A small-molecule ligand and the protein it binds are described below.
Small molecule (SMILES): Nc1ccn([C@H]2C[C@H](O)[C@@H](COP(=O)(O)O)O2)c(=O)n1

Sequence of chain 53.A:
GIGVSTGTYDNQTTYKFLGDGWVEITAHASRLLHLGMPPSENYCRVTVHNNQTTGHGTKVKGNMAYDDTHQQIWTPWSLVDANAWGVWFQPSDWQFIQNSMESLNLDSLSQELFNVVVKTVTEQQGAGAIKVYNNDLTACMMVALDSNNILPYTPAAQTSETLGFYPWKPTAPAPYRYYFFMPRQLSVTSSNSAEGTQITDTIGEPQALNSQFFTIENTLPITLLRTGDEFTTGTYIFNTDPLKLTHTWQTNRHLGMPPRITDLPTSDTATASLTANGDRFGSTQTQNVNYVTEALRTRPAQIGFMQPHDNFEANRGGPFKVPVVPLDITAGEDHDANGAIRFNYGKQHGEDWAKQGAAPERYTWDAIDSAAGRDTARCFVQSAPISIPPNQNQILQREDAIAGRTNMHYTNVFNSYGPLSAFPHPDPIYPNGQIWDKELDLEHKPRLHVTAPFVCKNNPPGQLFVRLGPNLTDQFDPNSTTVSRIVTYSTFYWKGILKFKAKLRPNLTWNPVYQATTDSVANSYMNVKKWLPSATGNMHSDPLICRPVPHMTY

Binding-site contacts:
Ligand atom C2 contacts residue TRP201 of chain 53.A at 3.9 Å (hydrophobic).
Ligand atom C5 contacts residue TRP201 of chain 53.A at 3.4 Å (hydrophobic).
Ligand atom C1' contacts residue TRP201 of chain 53.A at 4.5 Å (hydrophobic).
Ligand atom O2 contacts residue LEU197 of chain 53.A at 4.0 Å.
Ligand atom N4 contacts residue GLY198 of chain 53.A at 3.8 Å.
Ligand atom C4' contacts residue TRP201 of chain 53.A at 4.3 Å (hydrophobic).
Ligand atom C3' contacts residue LYS682 of chain 53.A at 3.8 Å.
Ligand atom O2 contacts residue LYS682 of chain 53.A at 4.2 Å.
Ligand atom C1' contacts residue LYS682 of chain 53.A at 4.5 Å.
Ligand atom C5' contacts residue TRP201 of chain 53.A at 3.5 Å (hydrophobic).
Ligand atom O2 contacts residue TRP201 of chain 53.A at 4.3 Å.
Ligand atom C3' contacts residue TRP201 of chain 53.A at 4.1 Å (hydrophobic).
Ligand atom N4 contacts residue TRP201 of chain 53.A at 3.8 Å.
Ligand atom C2' contacts residue LYS682 of chain 53.A at 3.6 Å.
Ligand atom O3' contacts residue LYS682 of chain 53.A at 3.1 Å (salt-bridge).
Ligand atom OP1 contacts residue PRO423 of chain 53.A at 3.6 Å.
Ligand atom N4 contacts residue ASP199 of chain 53.A at 4.0 Å.
Ligand atom O5' contacts residue TRP201 of chain 53.A at 3.6 Å.
Ligand atom N1 contacts residue TRP201 of chain 53.A at 4.0 Å.
Ligand atom C4 contacts residue TRP201 of chain 53.A at 3.3 Å (hydrophobic).
Ligand atom C2' contacts residue TRP201 of chain 53.A at 3.7 Å (hydrophobic).
Ligand atom C6 contacts residue TRP201 of chain 53.A at 3.5 Å (hydrophobic).
Ligand atom N3 contacts residue TRP201 of chain 53.A at 3.6 Å.
Ligand atom O4' contacts residue TRP201 of chain 53.A at 4.5 Å.